Sequence of chain 1.B:
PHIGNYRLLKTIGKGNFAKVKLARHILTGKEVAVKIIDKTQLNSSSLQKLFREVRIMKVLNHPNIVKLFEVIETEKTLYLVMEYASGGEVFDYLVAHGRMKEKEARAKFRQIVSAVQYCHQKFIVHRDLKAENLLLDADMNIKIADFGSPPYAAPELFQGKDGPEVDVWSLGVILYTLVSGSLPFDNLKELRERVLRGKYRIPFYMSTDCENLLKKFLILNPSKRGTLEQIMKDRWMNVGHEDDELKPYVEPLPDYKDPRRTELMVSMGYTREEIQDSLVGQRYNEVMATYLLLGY

The small molecule below binds the protein below.
Small molecule (SMILES): C[C@@H](c1ccc(F)cc1)N1C(=O)C(C)(C)c2cnc(Nc3cccnc3)nc21

Binding-site contacts:
Ligand atom C16 contacts residue ALA62 of chain 1.B at 3.5 Å (hydrophobic).
Ligand atom C contacts residue ALA114 of chain 1.B at 3.7 Å (hydrophobic).
Ligand atom C contacts residue LEU164 of chain 1.B at 3.7 Å (hydrophobic).
Ligand atom C4 contacts residue GLU112 of chain 1.B at 3.3 Å.
Ligand atom F contacts residue GLU118 of chain 1.B at 3.3 Å.
Ligand atom C6 contacts residue TYR113 of chain 1.B at 3.8 Å (hydrophobic).
Ligand atom N contacts residue LEU164 of chain 1.B at 3.8 Å.
Ligand atom C4 contacts residue TYR113 of chain 1.B at 3.7 Å (hydrophobic).
Ligand atom C7 contacts residue ALA114 of chain 1.B at 3.2 Å (hydrophobic).
Ligand atom O contacts residue LYS64 of chain 1.B at 3.3 Å (salt-bridge).
Ligand atom C contacts residue TYR113 of chain 1.B at 3.8 Å (hydrophobic).
Ligand atom C11 contacts residue LEU164 of chain 1.B at 3.7 Å (hydrophobic).
Ligand atom N1 contacts residue LEU164 of chain 1.B at 3.7 Å.
Ligand atom C6 contacts residue ALA114 of chain 1.B at 3.3 Å (hydrophobic).
Ligand atom C20 contacts residue ASN162 of chain 1.B at 3.6 Å.
Ligand atom C24 contacts residue VAL49 of chain 1.B at 3.7 Å (hydrophobic).
Ligand atom C21 contacts residue LEU164 of chain 1.B at 3.6 Å (hydrophobic).
Ligand atom N8 contacts residue GLY117 of chain 1.B at 3.8 Å.
Ligand atom N5 contacts residue TYR113 of chain 1.B at 3.5 Å.
Ligand atom C4 contacts residue ALA62 of chain 1.B at 3.8 Å (hydrophobic).
Ligand atom C21 contacts residue GLU118 of chain 1.B at 3.9 Å.
Ligand atom C16 contacts residue VAL49 of chain 1.B at 3.9 Å (hydrophobic).
Ligand atom C4 contacts residue ALA114 of chain 1.B at 3.7 Å (hydrophobic).
Ligand atom C3 contacts residue LEU164 of chain 1.B at 3.8 Å (hydrophobic).
Ligand atom C15 contacts residue ALA174 of chain 1.B at 3.8 Å (hydrophobic).
Ligand atom F contacts residue GLU161 of chain 1.B at 2.5 Å.
Ligand atom C2 contacts residue LEU164 of chain 1.B at 3.7 Å (hydrophobic).
Ligand atom N1 contacts residue ILE41 of chain 1.B at 3.5 Å.
Ligand atom C7 contacts residue TYR113 of chain 1.B at 3.4 Å (hydrophobic).
Ligand atom C22 contacts residue GLU118 of chain 1.B at 3.5 Å.
Ligand atom C20 contacts residue LEU164 of chain 1.B at 3.8 Å (hydrophobic).
Ligand atom C15 contacts residue VAL95 of chain 1.B at 3.8 Å (hydrophobic).
Ligand atom C contacts residue ILE41 of chain 1.B at 3.8 Å (hydrophobic).
Ligand atom O contacts residue VAL49 of chain 1.B at 3.7 Å.
Ligand atom N5 contacts residue ALA114 of chain 1.B at 2.8 Å (h-bond).
Ligand atom N contacts residue ALA114 of chain 1.B at 2.8 Å (h-bond).
Ligand atom C4 contacts residue LEU164 of chain 1.B at 3.8 Å (hydrophobic).
Ligand atom C24 contacts residue ILE41 of chain 1.B at 3.8 Å (hydrophobic).
Ligand atom N contacts residue TYR113 of chain 1.B at 3.5 Å.
Ligand atom C21 contacts residue GLU161 of chain 1.B at 3.7 Å.